Sequence of chain 2.A:
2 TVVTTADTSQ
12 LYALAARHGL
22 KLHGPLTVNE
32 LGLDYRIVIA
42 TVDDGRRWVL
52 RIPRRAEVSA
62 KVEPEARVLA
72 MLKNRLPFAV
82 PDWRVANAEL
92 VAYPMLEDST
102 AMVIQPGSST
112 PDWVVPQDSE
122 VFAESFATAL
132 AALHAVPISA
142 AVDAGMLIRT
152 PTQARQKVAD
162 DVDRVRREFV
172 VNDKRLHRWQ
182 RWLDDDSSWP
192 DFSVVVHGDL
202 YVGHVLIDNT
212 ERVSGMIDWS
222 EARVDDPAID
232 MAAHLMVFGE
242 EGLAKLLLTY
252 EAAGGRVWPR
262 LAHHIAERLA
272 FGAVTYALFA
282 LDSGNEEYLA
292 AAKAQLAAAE

Sequence of chain 1.A:
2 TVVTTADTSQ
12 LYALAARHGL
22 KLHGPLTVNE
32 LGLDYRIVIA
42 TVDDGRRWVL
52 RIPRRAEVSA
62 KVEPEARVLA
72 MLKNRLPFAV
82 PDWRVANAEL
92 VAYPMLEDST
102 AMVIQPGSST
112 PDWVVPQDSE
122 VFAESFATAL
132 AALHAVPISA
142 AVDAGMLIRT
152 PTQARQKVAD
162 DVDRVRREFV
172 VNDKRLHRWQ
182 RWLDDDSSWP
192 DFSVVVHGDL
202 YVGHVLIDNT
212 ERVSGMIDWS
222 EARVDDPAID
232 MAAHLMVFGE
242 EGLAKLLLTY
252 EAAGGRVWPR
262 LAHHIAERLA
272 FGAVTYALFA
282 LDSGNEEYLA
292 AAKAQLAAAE

Binding-site contacts:
Ligand atom O6 contacts residue GLY273 of chain 1.A at 4.3 Å.
Ligand atom C32 contacts residue TYR277 of chain 1.A at 3.8 Å (hydrophobic).
Ligand atom C15 contacts residue LEU270 of chain 1.A at 4.2 Å (hydrophobic).
Ligand atom O5 contacts residue GLY273 of chain 1.A at 4.3 Å.
Ligand atom C36 contacts residue VAL3 of chain 2.A at 4.2 Å (hydrophobic).
Ligand atom N1 contacts residue ASP200 of chain 1.A at 2.8 Å (salt-bridge).
Ligand atom C27 contacts residue TYR277 of chain 1.A at 4.1 Å (hydrophobic).
Ligand atom O1 contacts residue MET237 of chain 1.A at 3.5 Å (h-bond).
Ligand atom C14 contacts residue MET237 of chain 1.A at 4.1 Å (hydrophobic).
Ligand atom C27 contacts residue PHE280 of chain 1.A at 3.4 Å (hydrophobic).
Ligand atom O8 contacts residue HIS205 of chain 1.A at 4.1 Å.
Ligand atom C20 contacts residue ALA233 of chain 1.A at 3.4 Å (hydrophobic).
Ligand atom C24 contacts residue ASP200 of chain 1.A at 3.5 Å.
Ligand atom C20 contacts residue ALA234 of chain 1.A at 3.8 Å (hydrophobic).
Ligand atom C21 contacts residue TYR277 of chain 1.A at 4.0 Å (hydrophobic).
Ligand atom C29 contacts residue ASP200 of chain 1.A at 3.7 Å.
Ligand atom C30 contacts residue TYR202 of chain 1.A at 4.2 Å (hydrophobic).
Ligand atom O2 contacts residue TYR202 of chain 1.A at 4.0 Å.
Ligand atom C36 contacts residue MET103 of chain 1.A at 3.8 Å (hydrophobic).
Ligand atom C28 contacts residue ASP200 of chain 1.A at 3.1 Å.
Ligand atom C31 contacts residue ASP200 of chain 1.A at 4.2 Å.
Ligand atom C25 contacts residue PHE280 of chain 1.A at 3.9 Å (hydrophobic).
Ligand atom C31 contacts residue TYR202 of chain 1.A at 3.5 Å (hydrophobic).
Ligand atom C35 contacts residue MET103 of chain 1.A at 3.8 Å (hydrophobic).
Ligand atom C30 contacts residue MET237 of chain 1.A at 4.0 Å (hydrophobic).
Ligand atom C20 contacts residue LEU270 of chain 1.A at 4.1 Å (hydrophobic).
Ligand atom O5 contacts residue LEU270 of chain 1.A at 4.0 Å.
Ligand atom C34 contacts residue SER110 of chain 1.A at 3.7 Å.
Ligand atom C23 contacts residue ASP200 of chain 1.A at 3.6 Å.
Ligand atom O6 contacts residue THR276 of chain 1.A at 3.9 Å.
Ligand atom C30 contacts residue ALA234 of chain 1.A at 3.6 Å (hydrophobic).
Ligand atom C27 contacts residue THR276 of chain 1.A at 4.1 Å.
Ligand atom C2 contacts residue TYR202 of chain 1.A at 3.7 Å (hydrophobic).
Ligand atom C17 contacts residue GLY273 of chain 1.A at 4.0 Å.
Ligand atom C28 contacts residue GLU222 of chain 1.A at 4.0 Å.
Ligand atom C22 contacts residue ASP200 of chain 1.A at 4.2 Å.
Ligand atom C35 contacts residue ILE105 of chain 1.A at 4.3 Å (hydrophobic).
Ligand atom C21 contacts residue GLY273 of chain 1.A at 3.7 Å.
Ligand atom C15 contacts residue MET237 of chain 1.A at 3.9 Å (hydrophobic).
Ligand atom O8 contacts residue ASP200 of chain 1.A at 2.8 Å (salt-bridge).

The protein below binds the small molecule below.
Small molecule (SMILES): CO[C@H]1C[C@H](O[C@H]2[C@H](C)[C@@H](O[C@@H]3O[C@H](C)C[C@H](N(C)C)[C@H]3O)[C@@H](C)C[C@]3(CO3)C(=O)[C@H](C)[C@@H](O)[C@@H](C)[C@@H](C)OC(=O)[C@@H]2C)O[C@@H](C)[C@@H]1O